Binding-site contacts:
Ligand atom O7 contacts residue PHE46 of chain 1.E at 4.4 Å.
Ligand atom N2 contacts residue ASN48 of chain 1.E at 2.9 Å (h-bond).
Ligand atom O6 contacts residue TYR15 of chain 1.E at 3.3 Å.
Ligand atom C5 contacts residue ASN48 of chain 1.E at 3.7 Å.
Ligand atom C2 contacts residue ASN48 of chain 1.E at 2.5 Å.
Ligand atom O5 contacts residue TYR15 of chain 1.E at 3.8 Å.
Ligand atom C5 contacts residue TYR15 of chain 1.E at 4.2 Å (hydrophobic).
Ligand atom C1 contacts residue ASN48 of chain 1.E at 1.4 Å.
Ligand atom O6 contacts residue ASN48 of chain 1.E at 4.3 Å.
Ligand atom C6 contacts residue TYR15 of chain 1.E at 3.7 Å (hydrophobic).
Ligand atom O5 contacts residue ASN48 of chain 1.E at 2.4 Å (h-bond).
Ligand atom C7 contacts residue ASN48 of chain 1.E at 3.7 Å.
Ligand atom C3 contacts residue ASN48 of chain 1.E at 3.8 Å.
Ligand atom O7 contacts residue ASN48 of chain 1.E at 4.1 Å.
Ligand atom C4 contacts residue ASN48 of chain 1.E at 4.1 Å.
Ligand atom O4 contacts residue ASN48 of chain 1.E at 4.3 Å.

The small molecule below binds the protein below.
Small molecule (SMILES): CC(=O)N[C@@H]1[C@@H](O)[C@H](O)[C@@H](CO)O[C@H]1O

Sequence of chain 1.E:
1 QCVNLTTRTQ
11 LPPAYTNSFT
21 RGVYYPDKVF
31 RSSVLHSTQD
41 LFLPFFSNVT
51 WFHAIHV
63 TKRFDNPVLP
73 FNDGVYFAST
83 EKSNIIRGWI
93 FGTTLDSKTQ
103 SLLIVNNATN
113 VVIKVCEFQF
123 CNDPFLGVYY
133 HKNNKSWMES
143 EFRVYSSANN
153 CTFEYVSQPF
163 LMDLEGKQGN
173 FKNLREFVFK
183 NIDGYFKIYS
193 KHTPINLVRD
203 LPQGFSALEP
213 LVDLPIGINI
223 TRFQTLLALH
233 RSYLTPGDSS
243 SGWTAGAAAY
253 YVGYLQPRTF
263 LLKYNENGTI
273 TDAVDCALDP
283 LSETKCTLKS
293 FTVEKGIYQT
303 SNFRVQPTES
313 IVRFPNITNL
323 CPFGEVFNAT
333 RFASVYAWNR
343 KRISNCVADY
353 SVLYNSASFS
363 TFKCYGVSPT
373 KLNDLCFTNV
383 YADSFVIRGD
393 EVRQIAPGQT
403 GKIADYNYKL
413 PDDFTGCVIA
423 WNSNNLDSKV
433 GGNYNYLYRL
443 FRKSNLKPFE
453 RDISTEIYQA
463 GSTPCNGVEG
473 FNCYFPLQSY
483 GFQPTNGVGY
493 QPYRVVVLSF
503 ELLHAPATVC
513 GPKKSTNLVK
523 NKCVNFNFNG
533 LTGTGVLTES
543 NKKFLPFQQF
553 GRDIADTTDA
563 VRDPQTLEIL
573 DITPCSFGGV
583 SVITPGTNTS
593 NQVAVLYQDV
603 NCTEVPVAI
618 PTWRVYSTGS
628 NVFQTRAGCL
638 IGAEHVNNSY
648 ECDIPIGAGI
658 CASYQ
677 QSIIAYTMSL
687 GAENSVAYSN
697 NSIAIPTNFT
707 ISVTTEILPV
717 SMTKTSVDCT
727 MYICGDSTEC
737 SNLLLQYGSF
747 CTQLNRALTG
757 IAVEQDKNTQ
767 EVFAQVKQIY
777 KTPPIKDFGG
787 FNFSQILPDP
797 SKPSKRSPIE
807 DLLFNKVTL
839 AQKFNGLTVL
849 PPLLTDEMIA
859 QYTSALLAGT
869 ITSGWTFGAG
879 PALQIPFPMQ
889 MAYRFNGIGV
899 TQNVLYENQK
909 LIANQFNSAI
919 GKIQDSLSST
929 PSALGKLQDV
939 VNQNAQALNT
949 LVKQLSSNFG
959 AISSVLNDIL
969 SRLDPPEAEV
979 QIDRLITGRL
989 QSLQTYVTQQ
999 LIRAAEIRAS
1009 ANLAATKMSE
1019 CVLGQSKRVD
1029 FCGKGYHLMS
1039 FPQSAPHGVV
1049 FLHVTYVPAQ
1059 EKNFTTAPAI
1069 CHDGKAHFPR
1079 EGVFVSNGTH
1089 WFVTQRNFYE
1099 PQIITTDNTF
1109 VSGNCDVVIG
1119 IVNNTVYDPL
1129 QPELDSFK